Sequence of chain 24.B:
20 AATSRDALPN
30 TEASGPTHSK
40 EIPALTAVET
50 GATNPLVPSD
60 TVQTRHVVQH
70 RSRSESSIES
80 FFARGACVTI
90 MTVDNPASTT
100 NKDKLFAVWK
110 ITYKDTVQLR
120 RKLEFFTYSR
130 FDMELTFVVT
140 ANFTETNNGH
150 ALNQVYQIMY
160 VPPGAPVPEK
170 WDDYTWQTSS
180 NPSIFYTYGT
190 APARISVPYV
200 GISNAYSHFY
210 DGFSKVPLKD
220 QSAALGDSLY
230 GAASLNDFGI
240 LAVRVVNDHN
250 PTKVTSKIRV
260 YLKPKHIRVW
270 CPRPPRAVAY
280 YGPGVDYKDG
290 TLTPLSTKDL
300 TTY

A small-molecule ligand and the protein it binds are described below.
Small molecule (SMILES): CCOC(=O)c1ccc(OCCC2CCN(c3ccc(C)nn3)CC2)cc1

Sequence of chain 24.D:
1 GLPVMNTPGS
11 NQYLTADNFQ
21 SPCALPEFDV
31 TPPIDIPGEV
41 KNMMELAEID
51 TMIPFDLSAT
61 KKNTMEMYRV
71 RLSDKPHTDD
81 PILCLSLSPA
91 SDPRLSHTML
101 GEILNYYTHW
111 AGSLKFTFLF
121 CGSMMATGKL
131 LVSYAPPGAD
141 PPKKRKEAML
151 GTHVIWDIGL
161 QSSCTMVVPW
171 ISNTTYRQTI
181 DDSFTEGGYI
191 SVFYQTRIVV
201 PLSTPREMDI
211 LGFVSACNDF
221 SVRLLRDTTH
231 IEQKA

Binding-site contacts:
Ligand atom C3 contacts residue ALA24 of chain 24.D at 3.5 Å (hydrophobic).
Ligand atom C4 contacts residue VAL196 of chain 24.B at 3.9 Å (hydrophobic).
Ligand atom C13 contacts residue VAL199 of chain 24.B at 3.7 Å (hydrophobic).
Ligand atom C18 contacts residue PHE237 of chain 24.B at 3.6 Å (hydrophobic).
Ligand atom C17 contacts residue PHE237 of chain 24.B at 3.7 Å (hydrophobic).
Ligand atom N6 contacts residue VAL196 of chain 24.B at 3.9 Å.
Ligand atom O22 contacts residue TYR112 of chain 24.B at 3.5 Å.
Ligand atom C12 contacts residue PHE237 of chain 24.B at 3.5 Å (hydrophobic).
Ligand atom C4 contacts residue TYR159 of chain 24.B at 3.5 Å (hydrophobic).
Ligand atom O23 contacts residue PHE237 of chain 24.B at 3.8 Å.
Ligand atom O14 contacts residue MET132 of chain 24.B at 3.4 Å.
Ligand atom C11 contacts residue ILE110 of chain 24.B at 3.6 Å (hydrophobic).
Ligand atom N4 contacts residue LEU134 of chain 24.B at 3.7 Å.
Ligand atom C1 contacts residue PRO181 of chain 24.B at 3.7 Å (hydrophobic).
Ligand atom N3 contacts residue ILE194 of chain 24.B at 3.6 Å.
Ligand atom N3 contacts residue TYR159 of chain 24.B at 3.9 Å.
Ligand atom C2 contacts residue ILE194 of chain 24.B at 3.5 Å (hydrophobic).
Ligand atom N4 contacts residue LEU240 of chain 24.B at 3.6 Å.
Ligand atom C2 contacts residue TYR159 of chain 24.B at 3.5 Å (hydrophobic).
Ligand atom N3 contacts residue LEU240 of chain 24.B at 3.5 Å.
Ligand atom C19 contacts residue TYR205 of chain 24.B at 3.7 Å (hydrophobic).
Ligand atom C8 contacts residue VAL196 of chain 24.B at 3.6 Å (hydrophobic).
Ligand atom C20 contacts residue TYR205 of chain 24.B at 3.5 Å (hydrophobic).
Ligand atom C10 contacts residue MET132 of chain 24.B at 3.3 Å (hydrophobic).
Ligand atom C21 contacts residue TYR112 of chain 24.B at 3.3 Å (hydrophobic).
Ligand atom C21 contacts residue PHE237 of chain 24.B at 3.7 Å (hydrophobic).
Ligand atom C11 contacts residue LEU134 of chain 24.B at 3.8 Å (hydrophobic).
Ligand atom C17 contacts residue TYR112 of chain 24.B at 3.8 Å (hydrophobic).
Ligand atom C18 contacts residue TYR112 of chain 24.B at 3.7 Å (hydrophobic).
Ligand atom O22 contacts residue TYR205 of chain 24.B at 3.8 Å.
Ligand atom C7 contacts residue VAL196 of chain 24.B at 3.6 Å (hydrophobic).
Ligand atom C8 contacts residue VAL199 of chain 24.B at 3.7 Å (hydrophobic).
Ligand atom C25 contacts residue SER206 of chain 24.B at 3.8 Å.
Ligand atom C3 contacts residue TYR159 of chain 24.B at 3.6 Å (hydrophobic).
Ligand atom C7 contacts residue TYR159 of chain 24.B at 3.7 Å (hydrophobic).
Ligand atom C13 contacts residue MET132 of chain 24.B at 3.8 Å (hydrophobic).
Ligand atom C25 contacts residue ASP236 of chain 24.B at 3.5 Å.
Ligand atom C5 contacts residue VAL196 of chain 24.B at 3.8 Å (hydrophobic).
Ligand atom O23 contacts residue TYR112 of chain 24.B at 3.5 Å.
Ligand atom C10 contacts residue ILE110 of chain 24.B at 3.5 Å (hydrophobic).